Sequence of chain 1.A:
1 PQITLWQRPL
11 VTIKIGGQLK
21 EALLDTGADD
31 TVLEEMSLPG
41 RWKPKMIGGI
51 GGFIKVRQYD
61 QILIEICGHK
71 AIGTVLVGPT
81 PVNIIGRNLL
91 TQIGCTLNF

Sequence of chain 1.B:
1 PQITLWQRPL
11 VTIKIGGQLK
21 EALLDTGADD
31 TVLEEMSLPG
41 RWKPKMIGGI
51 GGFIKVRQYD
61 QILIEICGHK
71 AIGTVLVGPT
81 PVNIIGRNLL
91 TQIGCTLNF

A small-molecule ligand and the protein it binds are described below.
Small molecule (SMILES): COC(=O)N[C@H](C(=O)NN(CC[C@@](O)(Cc1ccccc1)C(=O)N[C@H]1c2ccccc2C[C@H]1O)Cc1ccc(-c2ccccn2)cc1)C(C)(C)C

Binding-site contacts:
Ligand atom C27 contacts residue ASP30 of chain 1.A at 3.3 Å.
Ligand atom C27 contacts residue VAL32 of chain 1.A at 3.5 Å (hydrophobic).
Ligand atom C45 contacts residue ASP29 of chain 1.B at 3.1 Å.
Ligand atom C12 contacts residue ILE84 of chain 1.B at 3.5 Å (hydrophobic).
Ligand atom C1 contacts residue ILE50 of chain 1.A at 3.6 Å (hydrophobic).
Ligand atom O23 contacts residue GLY27 of chain 1.A at 3.4 Å (h-bond).
Ligand atom N32 contacts residue ASP25 of chain 1.A at 3.7 Å.
Ligand atom C22 contacts residue GLY48 of chain 1.A at 3.5 Å.
Ligand atom C10 contacts residue ASP25 of chain 1.A at 3.1 Å.
Ligand atom C28 contacts residue VAL32 of chain 1.A at 3.5 Å (hydrophobic).
Ligand atom C29 contacts residue ALA28 of chain 1.A at 3.6 Å (hydrophobic).
Ligand atom O50 contacts residue GLY48 of chain 1.B at 3.6 Å (h-bond).
Ligand atom C5 contacts residue GLY48 of chain 1.B at 3.5 Å.
Ligand atom O11 contacts residue ASP25 of chain 1.B at 2.7 Å (salt-bridge).
Ligand atom C14 contacts residue GLY27 of chain 1.A at 3.3 Å.
Ligand atom C14 contacts residue LEU23 of chain 1.B at 3.5 Å (hydrophobic).
Ligand atom C12 contacts residue ASP25 of chain 1.B at 3.6 Å.
Ligand atom C1 contacts residue GLY48 of chain 1.B at 3.5 Å.
Ligand atom O46 contacts residue ALA28 of chain 1.B at 3.6 Å.
Ligand atom C8 contacts residue ASP25 of chain 1.B at 3.4 Å.
Ligand atom O31 contacts residue GLY49 of chain 1.A at 3.3 Å.
Ligand atom O11 contacts residue GLY27 of chain 1.A at 2.6 Å (h-bond).
Ligand atom O44 contacts residue GLY48 of chain 1.B at 3.5 Å (h-bond).
Ligand atom O46 contacts residue ASP29 of chain 1.B at 2.9 Å (salt-bridge).
Ligand atom O46 contacts residue GLY27 of chain 1.B at 3.3 Å (h-bond).
Ligand atom C9 contacts residue ASP25 of chain 1.B at 3.4 Å.
Ligand atom C36 contacts residue GLY49 of chain 1.B at 3.4 Å.
Ligand atom C45 contacts residue ARG8 of chain 1.A at 3.1 Å.
Ligand atom C21 contacts residue GLY48 of chain 1.A at 3.4 Å.
Ligand atom C33 contacts residue ASP25 of chain 1.A at 3.4 Å.
Ligand atom O23 contacts residue ALA28 of chain 1.A at 3.6 Å.
Ligand atom N40 contacts residue GLY27 of chain 1.B at 3.2 Å (h-bond).
Ligand atom C33 contacts residue ILE84 of chain 1.A at 3.6 Å (hydrophobic).
Ligand atom C5 contacts residue PRO81 of chain 1.A at 3.5 Å (hydrophobic).
Ligand atom C4 contacts residue PRO81 of chain 1.A at 3.5 Å (hydrophobic).
Ligand atom N51 contacts residue GLY48 of chain 1.B at 3.0 Å (h-bond).
Ligand atom N20 contacts residue GLY27 of chain 1.A at 3.3 Å (h-bond).
Ligand atom O50 contacts residue GLY49 of chain 1.B at 3.3 Å.
Ligand atom O23 contacts residue ASP29 of chain 1.A at 3.0 Å (salt-bridge).
Ligand atom C6 contacts residue PHE53 of chain 1.B at 3.6 Å (hydrophobic).